The small molecule below binds the protein below.
Small molecule (SMILES): CC(=O)N[C@@H]1[C@@H](O)[C@H](O)[C@@H](CO)O[C@H]1O

Binding-site contacts:
Ligand atom O7 contacts residue ASN88 of chain 1.A at 3.3 Å (h-bond).
Ligand atom C6 contacts residue THR90 of chain 1.A at 3.9 Å.
Ligand atom C7 contacts residue ASN88 of chain 1.A at 3.4 Å.
Ligand atom O6 contacts residue PRO92 of chain 1.A at 3.8 Å.
Ligand atom C5 contacts residue THR90 of chain 1.A at 4.1 Å.
Ligand atom C1 contacts residue THR90 of chain 1.A at 4.0 Å.
Ligand atom N2 contacts residue ASN88 of chain 1.A at 2.9 Å (h-bond).
Ligand atom C4 contacts residue ASN88 of chain 1.A at 4.0 Å.
Ligand atom O5 contacts residue THR90 of chain 1.A at 3.4 Å (h-bond).
Ligand atom C5 contacts residue ASN88 of chain 1.A at 3.5 Å.
Ligand atom C6 contacts residue PRO92 of chain 1.A at 4.3 Å (hydrophobic).
Ligand atom C1 contacts residue ASN88 of chain 1.A at 1.4 Å.
Ligand atom C6 contacts residue GLY91 of chain 1.A at 3.5 Å.
Ligand atom O5 contacts residue ASN88 of chain 1.A at 2.2 Å (h-bond).
Ligand atom C2 contacts residue ASN88 of chain 1.A at 2.3 Å.
Ligand atom C3 contacts residue ASN88 of chain 1.A at 3.6 Å.
Ligand atom O6 contacts residue GLY91 of chain 1.A at 4.0 Å.

Sequence of chain 1.A:
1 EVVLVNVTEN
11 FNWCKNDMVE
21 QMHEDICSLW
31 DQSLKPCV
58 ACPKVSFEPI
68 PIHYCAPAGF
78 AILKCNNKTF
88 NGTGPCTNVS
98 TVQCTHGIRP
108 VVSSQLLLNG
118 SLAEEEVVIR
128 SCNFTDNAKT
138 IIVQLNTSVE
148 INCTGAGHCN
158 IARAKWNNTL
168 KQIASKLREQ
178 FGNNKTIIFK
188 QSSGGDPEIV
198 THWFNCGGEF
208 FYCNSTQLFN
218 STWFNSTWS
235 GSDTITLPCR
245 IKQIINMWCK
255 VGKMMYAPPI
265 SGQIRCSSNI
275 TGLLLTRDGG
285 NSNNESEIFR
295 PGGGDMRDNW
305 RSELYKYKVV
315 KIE